Binding-site contacts:
Ligand atom C8 contacts residue VAL367 of chain 1.B at 4.5 Å (hydrophobic).
Ligand atom C2 contacts residue ASN343 of chain 1.B at 2.4 Å.
Ligand atom C2 contacts residue SER371 of chain 1.B at 4.4 Å.
Ligand atom O5 contacts residue ASN343 of chain 1.B at 2.4 Å (h-bond).
Ligand atom C8 contacts residue SER371 of chain 1.B at 4.4 Å.
Ligand atom O7 contacts residue ASN343 of chain 1.B at 3.7 Å.
Ligand atom C8 contacts residue GLY339 of chain 1.B at 4.4 Å.
Ligand atom N2 contacts residue SER371 of chain 1.B at 3.7 Å.
Ligand atom C7 contacts residue GLY339 of chain 1.B at 4.4 Å.
Ligand atom O7 contacts residue GLY339 of chain 1.B at 4.2 Å.
Ligand atom C5 contacts residue ASN343 of chain 1.B at 3.7 Å.
Ligand atom C8 contacts residue LEU368 of chain 1.B at 4.4 Å (hydrophobic).
Ligand atom C3 contacts residue ASN343 of chain 1.B at 3.8 Å.
Ligand atom C7 contacts residue ASN343 of chain 1.B at 3.4 Å.
Ligand atom C4 contacts residue ASN343 of chain 1.B at 4.2 Å.
Ligand atom C1 contacts residue ASN343 of chain 1.B at 1.4 Å.
Ligand atom O3 contacts residue ASN370 of chain 1.B at 4.4 Å.
Ligand atom O3 contacts residue SER371 of chain 1.B at 4.1 Å.
Ligand atom N2 contacts residue ASN343 of chain 1.B at 2.8 Å (h-bond).
Ligand atom C3 contacts residue SER371 of chain 1.B at 3.9 Å.

The small molecule below binds the protein below.
Small molecule (SMILES): CC(=O)N[C@@H]1[C@@H](O)[C@H](O)[C@@H](CO)O[C@H]1O

Sequence of chain 1.B:
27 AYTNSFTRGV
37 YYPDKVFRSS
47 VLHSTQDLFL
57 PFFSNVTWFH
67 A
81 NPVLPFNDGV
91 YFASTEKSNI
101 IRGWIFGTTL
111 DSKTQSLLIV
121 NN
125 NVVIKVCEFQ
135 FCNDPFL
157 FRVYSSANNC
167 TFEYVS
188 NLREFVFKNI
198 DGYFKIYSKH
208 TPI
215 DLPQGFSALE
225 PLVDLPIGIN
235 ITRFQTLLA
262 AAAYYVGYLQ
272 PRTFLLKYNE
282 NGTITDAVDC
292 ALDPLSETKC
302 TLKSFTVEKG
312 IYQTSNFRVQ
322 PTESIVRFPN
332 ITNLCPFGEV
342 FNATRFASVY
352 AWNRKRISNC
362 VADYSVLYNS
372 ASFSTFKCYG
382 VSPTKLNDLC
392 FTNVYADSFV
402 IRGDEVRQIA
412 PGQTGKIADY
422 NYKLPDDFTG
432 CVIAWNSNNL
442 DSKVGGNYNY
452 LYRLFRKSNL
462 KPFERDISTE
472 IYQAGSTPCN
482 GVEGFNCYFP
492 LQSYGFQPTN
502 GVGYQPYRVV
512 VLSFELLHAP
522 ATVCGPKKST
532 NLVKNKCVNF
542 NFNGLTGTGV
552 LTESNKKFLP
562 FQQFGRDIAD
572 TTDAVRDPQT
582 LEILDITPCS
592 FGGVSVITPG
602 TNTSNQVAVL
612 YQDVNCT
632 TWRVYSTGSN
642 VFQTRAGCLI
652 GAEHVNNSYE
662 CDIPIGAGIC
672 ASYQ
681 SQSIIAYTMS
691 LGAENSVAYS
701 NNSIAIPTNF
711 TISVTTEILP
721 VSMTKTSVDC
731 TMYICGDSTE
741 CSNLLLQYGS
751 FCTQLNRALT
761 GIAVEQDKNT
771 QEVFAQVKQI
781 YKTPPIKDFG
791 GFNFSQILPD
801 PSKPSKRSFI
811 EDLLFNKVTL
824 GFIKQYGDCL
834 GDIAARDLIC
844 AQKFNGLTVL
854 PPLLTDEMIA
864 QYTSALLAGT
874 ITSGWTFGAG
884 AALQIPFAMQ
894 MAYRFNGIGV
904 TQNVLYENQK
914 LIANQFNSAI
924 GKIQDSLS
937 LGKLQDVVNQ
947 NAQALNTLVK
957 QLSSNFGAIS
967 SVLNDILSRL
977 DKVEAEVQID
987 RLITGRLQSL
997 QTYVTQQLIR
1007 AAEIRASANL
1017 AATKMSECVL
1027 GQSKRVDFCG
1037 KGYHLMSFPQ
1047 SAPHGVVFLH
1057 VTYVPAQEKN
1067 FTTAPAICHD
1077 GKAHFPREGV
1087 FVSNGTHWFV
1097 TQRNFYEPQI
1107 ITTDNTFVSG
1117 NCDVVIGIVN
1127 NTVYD